Sequence of chain 1.D:
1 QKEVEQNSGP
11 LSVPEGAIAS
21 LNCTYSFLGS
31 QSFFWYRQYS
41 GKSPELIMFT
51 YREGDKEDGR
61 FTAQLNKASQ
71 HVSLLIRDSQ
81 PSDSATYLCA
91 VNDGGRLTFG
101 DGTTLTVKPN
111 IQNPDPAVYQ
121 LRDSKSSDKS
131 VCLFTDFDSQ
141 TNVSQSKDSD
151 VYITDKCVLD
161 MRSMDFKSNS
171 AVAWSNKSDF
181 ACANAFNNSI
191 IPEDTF

Binding-site contacts:
Ligand atom O contacts residue THR143 of chain 1.A at 2.8 Å (h-bond).
Ligand atom CB contacts residue THR143 of chain 1.A at 3.2 Å.
Ligand atom N contacts residue ASP77 of chain 1.A at 3.0 Å (salt-bridge).
Ligand atom CG1 contacts residue GLN155 of chain 1.A at 3.2 Å.
Ligand atom C contacts residue LEU98 of chain 1.E at 3.5 Å (hydrophobic).
Ligand atom N contacts residue TYR99 of chain 1.A at 2.9 Å (h-bond).
Ligand atom O contacts residue TRP147 of chain 1.A at 3.2 Å (h-bond).
Ligand atom O contacts residue TRP147 of chain 1.A at 3.6 Å.
Ligand atom N contacts residue GLU63 of chain 1.A at 2.9 Å (salt-bridge).
Ligand atom C contacts residue LYS146 of chain 1.A at 3.5 Å.
Ligand atom CA contacts residue LEU98 of chain 1.E at 3.4 Å (hydrophobic).
Ligand atom O contacts residue GLN31 of chain 1.D at 3.3 Å (h-bond).
Ligand atom N contacts residue GLN31 of chain 1.D at 2.6 Å (h-bond).
Ligand atom CA contacts residue GLN31 of chain 1.D at 3.2 Å.
Ligand atom CD1 contacts residue GLN31 of chain 1.D at 3.5 Å.
Ligand atom C contacts residue ASP77 of chain 1.A at 3.6 Å.
Ligand atom O contacts residue VAL152 of chain 1.A at 3.0 Å.
Ligand atom N contacts residue LYS66 of chain 1.A at 3.4 Å (salt-bridge).
Ligand atom OG1 contacts residue LYS146 of chain 1.A at 3.0 Å (salt-bridge).
Ligand atom O contacts residue LYS66 of chain 1.A at 2.6 Å (salt-bridge).
Ligand atom CA contacts residue ASP77 of chain 1.A at 3.2 Å.
Ligand atom CG2 contacts residue VAL76 of chain 1.A at 3.6 Å (hydrophobic).
Ligand atom O contacts residue LEU98 of chain 1.E at 3.4 Å.
Ligand atom CB contacts residue LEU98 of chain 1.E at 3.6 Å (hydrophobic).
Ligand atom C contacts residue THR143 of chain 1.A at 3.5 Å.
Ligand atom N contacts residue LEU98 of chain 1.E at 2.6 Å (h-bond).
Ligand atom CG2 contacts residue THR96 of chain 1.E at 3.5 Å.
Ligand atom C contacts residue LEU98 of chain 1.E at 3.6 Å (hydrophobic).
Ligand atom N contacts residue GLN31 of chain 1.D at 3.4 Å (h-bond).
Ligand atom O contacts residue GLY97 of chain 1.E at 3.5 Å.
Ligand atom O contacts residue LYS146 of chain 1.A at 2.6 Å (salt-bridge).
Ligand atom O contacts residue TYR84 of chain 1.A at 3.1 Å (h-bond).
Ligand atom CA contacts residue THR143 of chain 1.A at 3.6 Å.
Ligand atom O contacts residue LEU98 of chain 1.E at 3.3 Å.
Ligand atom CA contacts residue GLN155 of chain 1.A at 3.2 Å.
Ligand atom O contacts residue LEU98 of chain 1.E at 2.9 Å (h-bond).
Ligand atom CB contacts residue ASP77 of chain 1.A at 3.4 Å.
Ligand atom N contacts residue LEU98 of chain 1.E at 3.1 Å (h-bond).
Ligand atom C contacts residue LYS66 of chain 1.A at 3.4 Å.
Ligand atom N contacts residue GLN155 of chain 1.A at 2.8 Å (h-bond).

Sequence of chain 1.E:
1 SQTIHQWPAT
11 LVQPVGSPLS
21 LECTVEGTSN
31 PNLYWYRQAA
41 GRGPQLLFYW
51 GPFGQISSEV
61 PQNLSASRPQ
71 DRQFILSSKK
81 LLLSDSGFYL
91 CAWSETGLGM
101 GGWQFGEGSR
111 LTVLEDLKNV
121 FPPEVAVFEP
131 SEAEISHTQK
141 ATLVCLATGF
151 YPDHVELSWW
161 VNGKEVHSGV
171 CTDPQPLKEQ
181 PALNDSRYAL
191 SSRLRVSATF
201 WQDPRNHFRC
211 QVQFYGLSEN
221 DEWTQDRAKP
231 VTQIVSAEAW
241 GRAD

The small molecule below binds the protein below.
Small molecule (SMILES): CC[C@H](C)[C@H](NC(=O)CNC(=O)[C@H](C)NC(=O)[C@H](C)N)C(=O)NCC(=O)N[C@H](C(=O)N[C@@H](CC(C)C)C(=O)N[C@H](C(=O)N[C@H](C(=O)O)C(C)C)[C@@H](C)O)[C@@H](C)CC

Sequence of chain 1.A:
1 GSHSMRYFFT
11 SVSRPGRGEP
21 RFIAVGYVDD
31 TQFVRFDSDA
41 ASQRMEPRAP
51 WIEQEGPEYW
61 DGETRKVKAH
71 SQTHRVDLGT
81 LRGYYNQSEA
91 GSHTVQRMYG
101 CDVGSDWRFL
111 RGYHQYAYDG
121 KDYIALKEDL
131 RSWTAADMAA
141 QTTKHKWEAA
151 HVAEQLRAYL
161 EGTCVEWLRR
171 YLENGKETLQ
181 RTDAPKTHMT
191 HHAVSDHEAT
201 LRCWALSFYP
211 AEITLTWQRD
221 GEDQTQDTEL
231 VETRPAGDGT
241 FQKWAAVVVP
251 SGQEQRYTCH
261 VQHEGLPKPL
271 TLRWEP